Sequence of chain 1.C:
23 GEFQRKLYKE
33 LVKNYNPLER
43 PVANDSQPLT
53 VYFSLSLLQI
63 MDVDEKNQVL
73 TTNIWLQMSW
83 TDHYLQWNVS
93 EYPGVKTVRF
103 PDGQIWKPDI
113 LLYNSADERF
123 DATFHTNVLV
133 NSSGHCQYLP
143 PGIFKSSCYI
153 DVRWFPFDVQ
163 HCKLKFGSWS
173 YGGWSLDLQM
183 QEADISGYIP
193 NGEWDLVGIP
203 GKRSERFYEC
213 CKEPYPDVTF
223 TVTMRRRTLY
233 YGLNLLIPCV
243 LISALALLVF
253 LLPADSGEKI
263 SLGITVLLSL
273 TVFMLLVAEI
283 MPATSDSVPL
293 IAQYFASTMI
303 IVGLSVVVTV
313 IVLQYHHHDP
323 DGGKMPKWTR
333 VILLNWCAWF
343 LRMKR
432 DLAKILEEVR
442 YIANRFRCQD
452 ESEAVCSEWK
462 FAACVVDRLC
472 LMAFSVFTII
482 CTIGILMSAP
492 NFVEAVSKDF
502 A

Binding-site contacts:
Ligand atom O5 contacts residue GLN49 of chain 1.C at 2.5 Å (h-bond).
Ligand atom C1 contacts residue ASN46 of chain 1.C at 1.4 Å.
Ligand atom N2 contacts residue ASN46 of chain 1.C at 2.9 Å (h-bond).
Ligand atom O5 contacts residue ASN46 of chain 1.C at 2.4 Å (h-bond).
Ligand atom C5 contacts residue GLN49 of chain 1.C at 3.5 Å.
Ligand atom C1 contacts residue SER48 of chain 1.C at 3.8 Å.
Ligand atom C5 contacts residue SER48 of chain 1.C at 3.9 Å.
Ligand atom O5 contacts residue SER48 of chain 1.C at 3.6 Å.
Ligand atom C3 contacts residue ASN46 of chain 1.C at 3.8 Å.
Ligand atom O7 contacts residue ASN46 of chain 1.C at 4.3 Å.
Ligand atom C5 contacts residue ASN46 of chain 1.C at 3.7 Å.
Ligand atom C2 contacts residue ASN46 of chain 1.C at 2.5 Å.
Ligand atom C6 contacts residue SER48 of chain 1.C at 4.3 Å.
Ligand atom C8 contacts residue ASN46 of chain 1.C at 4.3 Å.
Ligand atom O6 contacts residue GLN49 of chain 1.C at 3.7 Å.
Ligand atom C4 contacts residue ASN46 of chain 1.C at 4.2 Å.
Ligand atom C6 contacts residue GLN49 of chain 1.C at 3.4 Å.
Ligand atom C7 contacts residue ASN46 of chain 1.C at 3.9 Å.
Ligand atom C1 contacts residue GLN49 of chain 1.C at 3.5 Å.

A small-molecule ligand and the protein it binds are described below.
Small molecule (SMILES): CC(=O)N[C@@H]1[C@@H](O)[C@H](O)[C@@H](CO)O[C@H]1O